Sequence of chain 1.A:
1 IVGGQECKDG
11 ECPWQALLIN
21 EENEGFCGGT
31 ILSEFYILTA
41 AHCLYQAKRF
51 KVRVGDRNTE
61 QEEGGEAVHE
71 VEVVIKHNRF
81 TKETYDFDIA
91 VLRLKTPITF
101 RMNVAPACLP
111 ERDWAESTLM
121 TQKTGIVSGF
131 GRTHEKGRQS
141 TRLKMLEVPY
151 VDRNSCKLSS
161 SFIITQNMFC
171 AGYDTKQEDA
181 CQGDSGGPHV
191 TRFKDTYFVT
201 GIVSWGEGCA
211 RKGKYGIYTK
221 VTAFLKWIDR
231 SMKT

The protein below binds the small molecule below.
Small molecule (SMILES): O=C(Nc1ccccc1S(=O)(=O)Nc1ccc(Cl)cn1)c1ccc(-n2ccccc2=O)cc1

Binding-site contacts:
Ligand atom C17 contacts residue GLY206 of chain 1.A at 3.2 Å.
Ligand atom N8 contacts residue CYS209 of chain 1.A at 3.7 Å.
Ligand atom C26 contacts residue GLY206 of chain 1.A at 3.7 Å.
Ligand atom O32 contacts residue GLN182 of chain 1.A at 2.6 Å (h-bond).
Ligand atom O33 contacts residue GLN182 of chain 1.A at 3.6 Å (h-bond).
Ligand atom C14 contacts residue TRP205 of chain 1.A at 3.6 Å (hydrophobic).
Ligand atom CL31 contacts residue VAL203 of chain 1.A at 3.7 Å.
Ligand atom O32 contacts residue CYS181 of chain 1.A at 3.3 Å.
Ligand atom CL31 contacts residue ALA180 of chain 1.A at 3.6 Å.
Ligand atom C23 contacts residue PHE162 of chain 1.A at 3.7 Å (hydrophobic).
Ligand atom C10 contacts residue GLY206 of chain 1.A at 3.6 Å.
Ligand atom N8 contacts residue GLY208 of chain 1.A at 3.2 Å (h-bond).
Ligand atom C23 contacts residue GLU83 of chain 1.A at 3.4 Å.
Ligand atom N30 contacts residue GLY208 of chain 1.A at 3.3 Å (h-bond).
Ligand atom CL31 contacts residue ILE217 of chain 1.A at 3.7 Å.
Ligand atom CL31 contacts residue TYR218 of chain 1.A at 3.7 Å.
Ligand atom C11 contacts residue GLY206 of chain 1.A at 3.7 Å.
Ligand atom C14 contacts residue TYR85 of chain 1.A at 3.7 Å (hydrophobic).
Ligand atom C28 contacts residue TRP205 of chain 1.A at 3.4 Å (hydrophobic).
Ligand atom CL31 contacts residue GLY216 of chain 1.A at 3.7 Å.
Ligand atom C26 contacts residue TRP205 of chain 1.A at 3.6 Å (hydrophobic).
Ligand atom N9 contacts residue GLY206 of chain 1.A at 2.7 Å (h-bond).
Ligand atom C13 contacts residue TRP205 of chain 1.A at 3.6 Å (hydrophobic).
Ligand atom C4 contacts residue GLY206 of chain 1.A at 3.5 Å.
Ligand atom N8 contacts residue GLY206 of chain 1.A at 3.4 Å (h-bond).
Ligand atom C29 contacts residue ASP179 of chain 1.A at 3.7 Å.
Ligand atom N30 contacts residue GLY206 of chain 1.A at 3.6 Å.
Ligand atom C23 contacts residue THR84 of chain 1.A at 3.4 Å.
Ligand atom C29 contacts residue TRP205 of chain 1.A at 3.7 Å (hydrophobic).
Ligand atom C27 contacts residue VAL203 of chain 1.A at 3.5 Å (hydrophobic).
Ligand atom C20 contacts residue GLU83 of chain 1.A at 3.5 Å.
Ligand atom C25 contacts residue GLY206 of chain 1.A at 3.5 Å.
Ligand atom C16 contacts residue TRP205 of chain 1.A at 3.7 Å (hydrophobic).
Ligand atom O32 contacts residue CYS209 of chain 1.A at 3.0 Å (h-bond).
Ligand atom C29 contacts residue ALA180 of chain 1.A at 3.7 Å (hydrophobic).
Ligand atom C24 contacts residue THR84 of chain 1.A at 3.2 Å.
Ligand atom CL31 contacts residue TRP205 of chain 1.A at 3.7 Å.
Ligand atom C27 contacts residue TRP205 of chain 1.A at 3.5 Å (hydrophobic).
Ligand atom C25 contacts residue GLY208 of chain 1.A at 3.8 Å.
Ligand atom C21 contacts residue TRP205 of chain 1.A at 3.6 Å (hydrophobic).